Sequence of chain 1.E:
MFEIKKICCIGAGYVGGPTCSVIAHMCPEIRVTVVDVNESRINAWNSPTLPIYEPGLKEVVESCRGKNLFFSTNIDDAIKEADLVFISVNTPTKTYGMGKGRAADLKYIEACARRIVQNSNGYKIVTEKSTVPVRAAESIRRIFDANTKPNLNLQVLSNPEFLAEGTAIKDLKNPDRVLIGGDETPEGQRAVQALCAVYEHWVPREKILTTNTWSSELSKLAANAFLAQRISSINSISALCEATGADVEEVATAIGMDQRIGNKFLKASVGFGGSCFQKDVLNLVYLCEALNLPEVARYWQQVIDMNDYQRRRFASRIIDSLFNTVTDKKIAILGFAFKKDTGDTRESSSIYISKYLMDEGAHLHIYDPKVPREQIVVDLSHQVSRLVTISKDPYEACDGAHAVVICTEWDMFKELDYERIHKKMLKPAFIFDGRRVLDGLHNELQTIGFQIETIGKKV

Sequence of chain 1.F:
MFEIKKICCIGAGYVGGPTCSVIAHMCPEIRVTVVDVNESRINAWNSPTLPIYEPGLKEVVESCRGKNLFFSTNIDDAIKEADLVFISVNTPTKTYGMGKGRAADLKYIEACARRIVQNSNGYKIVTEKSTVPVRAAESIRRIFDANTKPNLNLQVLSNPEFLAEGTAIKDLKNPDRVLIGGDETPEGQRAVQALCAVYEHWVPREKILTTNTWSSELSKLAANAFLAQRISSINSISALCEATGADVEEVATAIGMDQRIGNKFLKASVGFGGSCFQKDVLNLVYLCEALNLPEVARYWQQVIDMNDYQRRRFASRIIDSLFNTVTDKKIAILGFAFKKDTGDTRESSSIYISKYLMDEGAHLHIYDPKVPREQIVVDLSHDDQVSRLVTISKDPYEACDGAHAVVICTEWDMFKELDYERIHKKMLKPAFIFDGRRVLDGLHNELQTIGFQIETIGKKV

Binding-site contacts:
Ligand atom O4' contacts residue NAD1 of chain 1.AA at 3.3 Å.
Ligand atom O4D contacts residue PHE273 of chain 1.F at 3.4 Å.
Ligand atom O4' contacts residue LYS221 of chain 1.F at 3.0 Å (salt-bridge).
Ligand atom O3D contacts residue GLY274 of chain 1.F at 2.9 Å (h-bond).
Ligand atom N1 contacts residue ILE232 of chain 1.F at 3.4 Å.
Ligand atom O4 contacts residue PHE266 of chain 1.F at 3.3 Å.
Ligand atom O4' contacts residue LEU164 of chain 1.F at 2.5 Å (h-bond).
Ligand atom O'P contacts residue ASN225 of chain 1.F at 2.9 Å (h-bond).
Ligand atom O5' contacts residue PHE278 of chain 1.F at 3.3 Å.
Ligand atom O'P contacts residue LYS221 of chain 1.F at 2.8 Å (salt-bridge).
Ligand atom O2B contacts residue PHE339 of chain 1.F at 3.4 Å.
Ligand atom O3D contacts residue PHE339 of chain 1.F at 2.6 Å (h-bond).
Ligand atom C6 contacts residue ILE232 of chain 1.F at 3.4 Å (hydrophobic).
Ligand atom O2 contacts residue SER270 of chain 1.F at 2.7 Å (h-bond).
Ligand atom O2' contacts residue ARG261 of chain 1.E at 2.7 Å (salt-bridge).
Ligand atom C1' contacts residue PHE278 of chain 1.F at 3.3 Å (hydrophobic).
Ligand atom O3' contacts residue PHE163 of chain 1.F at 2.6 Å (h-bond).
Ligand atom C4' contacts residue LEU164 of chain 1.F at 3.2 Å (hydrophobic).
Ligand atom O2A contacts residue PHE266 of chain 1.F at 3.1 Å.
Ligand atom C6' contacts residue NAD1 of chain 1.AA at 3.2 Å.
Ligand atom O1B contacts residue PHE339 of chain 1.F at 3.4 Å.
Ligand atom O1A contacts residue LYS340 of chain 1.F at 3.0 Å (salt-bridge).
Ligand atom O2D contacts residue ARG443 of chain 1.F at 2.8 Å (salt-bridge).
Ligand atom O4' contacts residue PHE163 of chain 1.F at 3.1 Å.
Ligand atom O'Q contacts residue CYS277 of chain 1.F at 3.1 Å.
Ligand atom C4' contacts residue LYS221 of chain 1.F at 3.3 Å.
Ligand atom O2B contacts residue GLU166 of chain 1.F at 3.0 Å (salt-bridge).
Ligand atom N3 contacts residue LYS268 of chain 1.F at 2.8 Å (salt-bridge).
Ligand atom O'Q contacts residue NAD1 of chain 1.AA at 3.0 Å.
Ligand atom O3' contacts residue ARG261 of chain 1.E at 2.8 Å (salt-bridge).
Ligand atom O2D contacts residue PHE339 of chain 1.F at 3.3 Å (h-bond).
Ligand atom C3D contacts residue PHE339 of chain 1.F at 3.4 Å (hydrophobic).
Ligand atom O2A contacts residue PHE278 of chain 1.F at 3.4 Å.
Ligand atom O4D contacts residue ILE232 of chain 1.F at 3.3 Å.
Ligand atom C3' contacts residue PHE163 of chain 1.F at 3.3 Å (hydrophobic).
Ligand atom C3' contacts residue LEU164 of chain 1.F at 3.2 Å (hydrophobic).
Ligand atom C4D contacts residue GLY274 of chain 1.F at 3.4 Å.
Ligand atom O4 contacts residue LYS268 of chain 1.F at 3.1 Å (salt-bridge).
Ligand atom O3A contacts residue LYS340 of chain 1.F at 3.4 Å (salt-bridge).
Ligand atom O'P contacts residue NAD1 of chain 1.AA at 3.3 Å.

The protein below binds the small molecule below.
Small molecule (SMILES): O=C(O)[C@H]1O[C@H](O[P](=O)(O)O[P](=O)(O)OC[C@H]2O[C@@H](n3ccc(=O)[nH]c3=O)[C@H](O)[C@@H]2O)[C@H](O)[C@@H](O)[C@@H]1O